Sequence of chain 1.A:
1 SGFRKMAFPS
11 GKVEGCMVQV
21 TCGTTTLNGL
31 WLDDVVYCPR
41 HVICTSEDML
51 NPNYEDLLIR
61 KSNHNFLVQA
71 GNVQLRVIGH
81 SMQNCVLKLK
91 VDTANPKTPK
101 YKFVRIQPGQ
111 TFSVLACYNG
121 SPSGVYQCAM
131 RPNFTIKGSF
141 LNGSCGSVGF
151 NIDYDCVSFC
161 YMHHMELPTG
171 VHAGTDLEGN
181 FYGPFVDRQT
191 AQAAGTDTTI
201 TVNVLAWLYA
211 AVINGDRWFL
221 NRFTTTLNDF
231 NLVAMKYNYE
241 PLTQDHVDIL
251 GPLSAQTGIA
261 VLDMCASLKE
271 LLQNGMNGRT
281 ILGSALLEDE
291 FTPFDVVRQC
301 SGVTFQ

Sequence of chain 1.B:
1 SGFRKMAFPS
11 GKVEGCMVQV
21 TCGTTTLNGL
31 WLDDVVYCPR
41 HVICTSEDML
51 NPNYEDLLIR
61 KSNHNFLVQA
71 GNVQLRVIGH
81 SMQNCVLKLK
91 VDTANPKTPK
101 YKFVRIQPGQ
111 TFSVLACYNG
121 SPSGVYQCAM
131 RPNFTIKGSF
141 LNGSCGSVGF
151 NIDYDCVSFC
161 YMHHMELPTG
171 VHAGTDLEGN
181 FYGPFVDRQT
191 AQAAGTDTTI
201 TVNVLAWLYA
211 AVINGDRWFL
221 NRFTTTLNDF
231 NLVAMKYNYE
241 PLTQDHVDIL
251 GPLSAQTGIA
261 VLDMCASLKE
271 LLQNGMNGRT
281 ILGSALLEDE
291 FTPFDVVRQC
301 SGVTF

Binding-site contacts:
Ligand atom C05 contacts residue GLU166 of chain 1.B at 3.5 Å.
Ligand atom C07 contacts residue CYS145 of chain 1.B at 4.1 Å (hydrophobic).
Ligand atom C07 contacts residue GLU166 of chain 1.B at 4.2 Å.
Ligand atom C03 contacts residue LEU141 of chain 1.B at 3.7 Å (hydrophobic).
Ligand atom N06 contacts residue HIS163 of chain 1.B at 3.1 Å (h-bond).
Ligand atom C08 contacts residue CYS145 of chain 1.B at 4.5 Å (hydrophobic).
Ligand atom C07 contacts residue HIS163 of chain 1.B at 3.4 Å.
Ligand atom C08 contacts residue LEU141 of chain 1.B at 4.3 Å (hydrophobic).
Ligand atom C02 contacts residue GLU166 of chain 1.B at 4.5 Å.
Ligand atom CL04 contacts residue ASN142 of chain 1.B at 4.0 Å.
Ligand atom C05 contacts residue PHE140 of chain 1.B at 3.3 Å (hydrophobic).
Ligand atom C07 contacts residue SER144 of chain 1.B at 3.7 Å.
Ligand atom C05 contacts residue HIS172 of chain 1.B at 4.2 Å.
Ligand atom N01 contacts residue ASN142 of chain 1.B at 3.8 Å.
Ligand atom C07 contacts residue LEU141 of chain 1.B at 4.2 Å (hydrophobic).
Ligand atom N06 contacts residue SER144 of chain 1.B at 3.4 Å (h-bond).
Ligand atom C03 contacts residue GLU166 of chain 1.B at 3.8 Å.
Ligand atom C03 contacts residue ASN142 of chain 1.B at 3.9 Å.
Ligand atom N06 contacts residue GLU166 of chain 1.B at 3.9 Å.
Ligand atom CL04 contacts residue PHE140 of chain 1.B at 3.6 Å.
Ligand atom C05 contacts residue SER144 of chain 1.B at 4.0 Å.
Ligand atom CL09 contacts residue CYS145 of chain 1.B at 3.8 Å.
Ligand atom C05 contacts residue ASN142 of chain 1.B at 4.5 Å.
Ligand atom CL04 contacts residue GLU166 of chain 1.B at 3.5 Å.
Ligand atom C02 contacts residue LEU141 of chain 1.B at 4.1 Å (hydrophobic).
Ligand atom C03 contacts residue PHE140 of chain 1.B at 3.9 Å (hydrophobic).
Ligand atom C07 contacts residue MET165 of chain 1.B at 4.4 Å (hydrophobic).
Ligand atom CL09 contacts residue ASN142 of chain 1.B at 3.8 Å.
Ligand atom N06 contacts residue PHE140 of chain 1.B at 3.6 Å.
Ligand atom C08 contacts residue ASN142 of chain 1.B at 4.3 Å.
Ligand atom CL04 contacts residue SER1 of chain 1.A at 3.6 Å.
Ligand atom N06 contacts residue HIS172 of chain 1.B at 4.2 Å.
Ligand atom C05 contacts residue LEU141 of chain 1.B at 3.8 Å (hydrophobic).
Ligand atom C05 contacts residue HIS163 of chain 1.B at 4.2 Å.
Ligand atom CL04 contacts residue LEU141 of chain 1.B at 3.9 Å.
Ligand atom N06 contacts residue LEU141 of chain 1.B at 4.0 Å.
Ligand atom C02 contacts residue ASN142 of chain 1.B at 3.9 Å.

This small molecule binds to this protein.
Small molecule (SMILES): Nc1c(Cl)cncc1Cl